This protein binds this small molecule.
Small molecule (SMILES): [H]/N=C(/N)c1cccc([C@@H](CCc2ccc(C(=N)N)cc2)CC(=O)OC)c1

Sequence of chain 1.A:
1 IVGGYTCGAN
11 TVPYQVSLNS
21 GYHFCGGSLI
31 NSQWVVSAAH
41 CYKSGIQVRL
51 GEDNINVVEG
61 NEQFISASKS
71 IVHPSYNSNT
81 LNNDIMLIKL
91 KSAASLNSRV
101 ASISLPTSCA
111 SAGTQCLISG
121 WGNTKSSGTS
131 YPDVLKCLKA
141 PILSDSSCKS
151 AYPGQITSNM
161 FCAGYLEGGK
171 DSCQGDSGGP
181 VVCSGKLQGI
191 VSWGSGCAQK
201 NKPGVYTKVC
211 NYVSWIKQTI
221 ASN

Binding-site contacts:
Ligand atom N3 contacts residue ASP171 of chain 1.A at 2.8 Å (salt-bridge).
Ligand atom O3 contacts residue TRP193 of chain 1.A at 3.2 Å.
Ligand atom N4 contacts residue GLY204 of chain 1.A at 3.4 Å.
Ligand atom C6 contacts residue SER172 of chain 1.A at 3.7 Å.
Ligand atom C7 contacts residue CYS197 of chain 1.A at 3.3 Å (hydrophobic).
Ligand atom C8 contacts residue SER192 of chain 1.A at 3.2 Å.
Ligand atom N2 contacts residue GLY128 of chain 1.A at 3.1 Å (h-bond).
Ligand atom C5 contacts residue GLY194 of chain 1.A at 3.6 Å.
Ligand atom C16 contacts residue ASN123 of chain 1.A at 2.9 Å.
Ligand atom C2 contacts residue CYS173 of chain 1.A at 3.6 Å (hydrophobic).
Ligand atom N4 contacts residue SER172 of chain 1.A at 3.0 Å (h-bond).
Ligand atom N4 contacts residue TRP193 of chain 1.A at 3.8 Å.
Ligand atom N1 contacts residue LYS125 of chain 1.A at 3.0 Å (salt-bridge).
Ligand atom C20 contacts residue TRP193 of chain 1.A at 3.8 Å (hydrophobic).
Ligand atom N2 contacts residue THR129 of chain 1.A at 2.9 Å (h-bond).
Ligand atom C13 contacts residue CYS197 of chain 1.A at 3.6 Å (hydrophobic).
Ligand atom N1 contacts residue GLY128 of chain 1.A at 2.8 Å (h-bond).
Ligand atom N3 contacts residue SER172 of chain 1.A at 3.6 Å (h-bond).
Ligand atom C16 contacts residue GLY128 of chain 1.A at 3.4 Å.
Ligand atom C9 contacts residue CYS197 of chain 1.A at 3.7 Å (hydrophobic).
Ligand atom C20 contacts residue SER172 of chain 1.A at 3.1 Å.
Ligand atom N1 contacts residue SER126 of chain 1.A at 2.9 Å (h-bond).
Ligand atom C20 contacts residue ASP171 of chain 1.A at 3.5 Å.
Ligand atom C19 contacts residue GLN174 of chain 1.A at 3.6 Å.
Ligand atom C5 contacts residue GLY196 of chain 1.A at 3.4 Å.
Ligand atom C8 contacts residue LEU81 of chain 1.A at 3.6 Å (hydrophobic).
Ligand atom N2 contacts residue ASN123 of chain 1.A at 2.9 Å (h-bond).
Ligand atom N3 contacts residue GLY194 of chain 1.A at 3.6 Å.
Ligand atom N3 contacts residue GLY196 of chain 1.A at 2.9 Å (h-bond).
Ligand atom O3 contacts residue GLY194 of chain 1.A at 3.3 Å (h-bond).
Ligand atom C20 contacts residue GLY196 of chain 1.A at 3.8 Å.
Ligand atom C1 contacts residue SER172 of chain 1.A at 3.8 Å.
Ligand atom N1 contacts residue ASN123 of chain 1.A at 3.1 Å (h-bond).
Ligand atom C8 contacts residue HIS40 of chain 1.A at 3.7 Å.
Ligand atom C15 contacts residue ASN123 of chain 1.A at 3.7 Å.
Ligand atom C6 contacts residue TRP193 of chain 1.A at 3.8 Å (hydrophobic).
Ligand atom C8 contacts residue TRP193 of chain 1.A at 3.8 Å (hydrophobic).
Ligand atom N1 contacts residue SER127 of chain 1.A at 3.4 Å (h-bond).
Ligand atom N4 contacts residue ASP171 of chain 1.A at 2.9 Å (salt-bridge).
Ligand atom O4 contacts residue SER192 of chain 1.A at 3.8 Å.